This protein binds this small molecule.
Small molecule (SMILES): O=P(O)(O)OC[C@H]1O[C@H](O)[C@@H](O)[C@@H](O)[C@@H]1O

Sequence of chain 1.B:
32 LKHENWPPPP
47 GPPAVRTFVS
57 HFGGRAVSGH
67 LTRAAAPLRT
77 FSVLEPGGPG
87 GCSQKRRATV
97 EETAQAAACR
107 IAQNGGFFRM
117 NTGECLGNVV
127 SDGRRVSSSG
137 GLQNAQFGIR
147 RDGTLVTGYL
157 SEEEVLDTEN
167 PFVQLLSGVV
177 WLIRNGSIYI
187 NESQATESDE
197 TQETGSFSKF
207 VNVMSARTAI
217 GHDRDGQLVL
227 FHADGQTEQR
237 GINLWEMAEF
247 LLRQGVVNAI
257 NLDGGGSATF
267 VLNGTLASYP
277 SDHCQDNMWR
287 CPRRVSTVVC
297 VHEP

Binding-site contacts:
Ligand atom O2P contacts residue GLY261 of chain 1.B at 3.7 Å.
Ligand atom P contacts residue GLY261 of chain 1.B at 4.1 Å.
Ligand atom O1P contacts residue GLY262 of chain 1.B at 4.2 Å.
Ligand atom O3P contacts residue GLY262 of chain 1.B at 3.5 Å (h-bond).
Ligand atom O6 contacts residue ARG289 of chain 1.B at 4.2 Å.
Ligand atom P contacts residue THR233 of chain 1.B at 3.7 Å.
Ligand atom O2P contacts residue GLY262 of chain 1.B at 2.8 Å (h-bond).
Ligand atom O1P contacts residue GLY261 of chain 1.B at 3.8 Å.
Ligand atom O2P contacts residue NDG1 of chain 1.H at 2.6 Å (h-bond).
Ligand atom O1P contacts residue THR233 of chain 1.B at 2.5 Å (h-bond).
Ligand atom P contacts residue NDG1 of chain 1.H at 3.6 Å.
Ligand atom O3P contacts residue GLY261 of chain 1.B at 4.3 Å.
Ligand atom C6 contacts residue ARG289 of chain 1.B at 3.6 Å.
Ligand atom P contacts residue ARG289 of chain 1.B at 3.8 Å.
Ligand atom C6 contacts residue NDG1 of chain 1.H at 4.5 Å.
Ligand atom O3P contacts residue SER277 of chain 1.B at 4.0 Å.
Ligand atom P contacts residue GLY262 of chain 1.B at 3.7 Å.
Ligand atom O3P contacts residue THR233 of chain 1.B at 3.8 Å.
Ligand atom O2P contacts residue ARG289 of chain 1.B at 2.7 Å (salt-bridge).
Ligand atom O1P contacts residue NDG1 of chain 1.H at 3.7 Å.
Ligand atom O6 contacts residue NDG1 of chain 1.H at 4.1 Å.
Ligand atom O3P contacts residue ARG289 of chain 1.B at 4.1 Å.